Binding-site contacts:
Ligand atom C8 contacts residue ASP207 of chain 1.D at 3.4 Å.
Ligand atom C1 contacts residue ASN183 of chain 1.D at 1.4 Å.
Ligand atom O5 contacts residue ASN183 of chain 1.D at 2.4 Å (h-bond).
Ligand atom O5 contacts residue THR161 of chain 1.D at 3.4 Å.
Ligand atom C6 contacts residue ARG162 of chain 1.D at 3.6 Å.
Ligand atom N2 contacts residue ASN183 of chain 1.D at 3.0 Å (h-bond).
Ligand atom C5 contacts residue ASN183 of chain 1.D at 3.7 Å.
Ligand atom C1 contacts residue ASP207 of chain 1.D at 3.8 Å.
Ligand atom C5 contacts residue SER185 of chain 1.D at 3.7 Å.
Ligand atom O7 contacts residue ARG210 of chain 1.D at 4.3 Å.
Ligand atom C6 contacts residue THR161 of chain 1.D at 3.7 Å.
Ligand atom C7 contacts residue ASP207 of chain 1.D at 3.5 Å.
Ligand atom O6 contacts residue ARG162 of chain 1.D at 4.0 Å.
Ligand atom C2 contacts residue ASP207 of chain 1.D at 3.7 Å.
Ligand atom O5 contacts residue SER185 of chain 1.D at 3.9 Å.
Ligand atom C8 contacts residue SER186 of chain 1.D at 4.0 Å.
Ligand atom C7 contacts residue ASN183 of chain 1.D at 4.1 Å.
Ligand atom N2 contacts residue ASP207 of chain 1.D at 2.8 Å (salt-bridge).
Ligand atom C4 contacts residue ASN183 of chain 1.D at 4.3 Å.
Ligand atom C1 contacts residue THR161 of chain 1.D at 4.1 Å.
Ligand atom C3 contacts residue SER185 of chain 1.D at 4.3 Å.
Ligand atom C5 contacts residue THR161 of chain 1.D at 3.8 Å.
Ligand atom C2 contacts residue ASN183 of chain 1.D at 2.5 Å.
Ligand atom C1 contacts residue SER185 of chain 1.D at 3.5 Å.
Ligand atom C2 contacts residue SER185 of chain 1.D at 4.4 Å.
Ligand atom C3 contacts residue ASP207 of chain 1.D at 4.1 Å.
Ligand atom C3 contacts residue ASN183 of chain 1.D at 3.9 Å.
Ligand atom O6 contacts residue THR161 of chain 1.D at 4.2 Å.

Sequence of chain 1.D:
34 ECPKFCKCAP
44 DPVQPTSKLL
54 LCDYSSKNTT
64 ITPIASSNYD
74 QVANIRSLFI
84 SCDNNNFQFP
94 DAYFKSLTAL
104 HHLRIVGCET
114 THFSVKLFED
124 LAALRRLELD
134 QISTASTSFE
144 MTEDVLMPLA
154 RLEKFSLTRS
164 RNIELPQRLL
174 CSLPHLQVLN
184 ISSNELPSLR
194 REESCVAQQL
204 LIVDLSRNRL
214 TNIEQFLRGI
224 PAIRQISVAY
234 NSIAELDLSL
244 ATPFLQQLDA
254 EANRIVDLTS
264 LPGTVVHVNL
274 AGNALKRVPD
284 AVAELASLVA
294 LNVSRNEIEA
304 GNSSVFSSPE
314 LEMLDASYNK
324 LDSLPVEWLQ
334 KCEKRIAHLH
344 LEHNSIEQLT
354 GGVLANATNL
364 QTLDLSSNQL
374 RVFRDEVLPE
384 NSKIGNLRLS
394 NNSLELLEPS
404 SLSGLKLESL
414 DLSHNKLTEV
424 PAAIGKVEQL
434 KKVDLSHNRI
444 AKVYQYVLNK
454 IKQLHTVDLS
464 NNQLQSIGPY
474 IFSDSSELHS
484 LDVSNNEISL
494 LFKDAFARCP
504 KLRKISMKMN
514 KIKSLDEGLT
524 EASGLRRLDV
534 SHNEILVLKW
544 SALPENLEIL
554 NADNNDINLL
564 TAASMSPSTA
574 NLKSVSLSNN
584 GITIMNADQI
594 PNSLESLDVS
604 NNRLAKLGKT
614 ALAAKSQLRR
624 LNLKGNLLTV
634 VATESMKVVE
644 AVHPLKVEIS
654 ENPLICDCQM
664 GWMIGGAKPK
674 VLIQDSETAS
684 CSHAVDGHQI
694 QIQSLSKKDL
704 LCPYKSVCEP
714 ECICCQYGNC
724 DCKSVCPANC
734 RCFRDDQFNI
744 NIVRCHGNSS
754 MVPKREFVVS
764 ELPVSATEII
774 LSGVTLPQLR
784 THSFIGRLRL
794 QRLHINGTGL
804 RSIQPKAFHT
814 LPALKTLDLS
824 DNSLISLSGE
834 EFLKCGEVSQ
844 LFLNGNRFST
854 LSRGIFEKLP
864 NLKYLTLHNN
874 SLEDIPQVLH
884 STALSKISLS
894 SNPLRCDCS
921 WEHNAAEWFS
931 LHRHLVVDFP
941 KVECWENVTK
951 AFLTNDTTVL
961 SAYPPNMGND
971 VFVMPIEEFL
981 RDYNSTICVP

This protein binds this small molecule.
Small molecule (SMILES): CC(=O)N[C@H]1[C@H](O[C@H]2[C@H](O)[C@@H](NC(C)=O)CO[C@@H]2CO)O[C@H](CO)[C@@H](O[C@@H]2O[C@H](CO)[C@@H](O)[C@H](O)[C@@H]2O)[C@@H]1O